Sequence of chain 1.F:
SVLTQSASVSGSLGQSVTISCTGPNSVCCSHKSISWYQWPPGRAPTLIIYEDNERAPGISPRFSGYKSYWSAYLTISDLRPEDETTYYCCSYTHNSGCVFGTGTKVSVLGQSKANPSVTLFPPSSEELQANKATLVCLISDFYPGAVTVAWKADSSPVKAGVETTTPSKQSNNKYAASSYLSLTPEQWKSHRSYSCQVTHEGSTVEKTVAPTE

Binding-site contacts:
Ligand atom O6 contacts residue ASN105 of chain 1.B at 3.1 Å (h-bond).
Ligand atom C6 contacts residue ASN105 of chain 1.B at 3.8 Å.
Ligand atom C8 contacts residue GLU55 of chain 1.F at 3.3 Å.
Ligand atom O3 contacts residue ARG56 of chain 1.F at 3.6 Å.
Ligand atom C1 contacts residue ASN107 of chain 1.B at 1.3 Å.
Ligand atom O7 contacts residue ASN107 of chain 1.B at 3.3 Å (h-bond).
Ligand atom C4 contacts residue ARG56 of chain 1.F at 4.4 Å.
Ligand atom N2 contacts residue ARG56 of chain 1.F at 4.4 Å.
Ligand atom C8 contacts residue ASN107 of chain 1.B at 3.4 Å.
Ligand atom N2 contacts residue GLU55 of chain 1.F at 3.6 Å.
Ligand atom C5 contacts residue ASN107 of chain 1.B at 3.3 Å.
Ligand atom C3 contacts residue ASN107 of chain 1.B at 3.4 Å.
Ligand atom C7 contacts residue GLU55 of chain 1.F at 4.0 Å.
Ligand atom C2 contacts residue ARG56 of chain 1.F at 4.5 Å.
Ligand atom O5 contacts residue ASN107 of chain 1.B at 1.9 Å (h-bond).
Ligand atom C1 contacts residue GLU110 of chain 1.B at 3.9 Å.
Ligand atom N2 contacts residue ASN107 of chain 1.B at 2.1 Å (h-bond).
Ligand atom O4 contacts residue ARG56 of chain 1.F at 3.6 Å.
Ligand atom C3 contacts residue ARG56 of chain 1.F at 3.5 Å.
Ligand atom C4 contacts residue ASN107 of chain 1.B at 3.7 Å.
Ligand atom C6 contacts residue PRO58 of chain 1.F at 3.5 Å (hydrophobic).
Ligand atom C7 contacts residue ASN107 of chain 1.B at 2.7 Å.
Ligand atom O5 contacts residue PRO58 of chain 1.F at 3.6 Å.
Ligand atom C6 contacts residue ASN107 of chain 1.B at 4.2 Å.
Ligand atom C2 contacts residue ASN107 of chain 1.B at 2.2 Å.
Ligand atom O5 contacts residue GLU110 of chain 1.B at 4.4 Å.
Ligand atom O5 contacts residue ARG56 of chain 1.F at 4.0 Å.
Ligand atom C5 contacts residue PRO58 of chain 1.F at 4.1 Å (hydrophobic).
Ligand atom C1 contacts residue ARG56 of chain 1.F at 3.6 Å.

Sequence of chain 1.B:
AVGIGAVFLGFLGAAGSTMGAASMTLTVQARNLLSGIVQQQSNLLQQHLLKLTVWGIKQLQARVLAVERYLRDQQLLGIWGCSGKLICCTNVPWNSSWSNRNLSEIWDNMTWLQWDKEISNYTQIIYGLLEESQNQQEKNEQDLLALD

The protein below binds the small molecule below.
Small molecule (SMILES): CC(=O)N[C@@H]1[C@@H](O)[C@H](O)[C@@H](CO)O[C@H]1O